Sequence of chain 1.G:
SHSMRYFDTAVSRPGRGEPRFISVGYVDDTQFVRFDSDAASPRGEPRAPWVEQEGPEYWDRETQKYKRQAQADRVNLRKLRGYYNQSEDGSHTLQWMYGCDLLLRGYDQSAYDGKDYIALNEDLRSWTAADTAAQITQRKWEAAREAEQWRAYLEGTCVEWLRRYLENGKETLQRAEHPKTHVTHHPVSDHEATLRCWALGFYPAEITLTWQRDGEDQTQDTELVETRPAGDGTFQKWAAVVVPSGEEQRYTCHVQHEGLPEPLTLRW

Binding-site contacts:
Ligand atom NE contacts residue TYR67 of chain 1.G at 3.5 Å.
Ligand atom C contacts residue TYR84 of chain 1.G at 3.3 Å (hydrophobic).
Ligand atom CA contacts residue TYR99 of chain 1.G at 3.3 Å (hydrophobic).
Ligand atom O contacts residue ASN77 of chain 1.G at 3.3 Å (h-bond).
Ligand atom CA contacts residue GLU63 of chain 1.G at 3.3 Å.
Ligand atom CZ contacts residue ASP114 of chain 1.G at 3.3 Å.
Ligand atom O contacts residue TYR159 of chain 1.G at 2.6 Å (h-bond).
Ligand atom CG contacts residue GLU63 of chain 1.G at 3.3 Å.
Ligand atom N contacts residue TYR171 of chain 1.G at 2.8 Å (h-bond).
Ligand atom O contacts residue LYS80 of chain 1.G at 2.8 Å (salt-bridge).
Ligand atom O contacts residue ARG69 of chain 1.G at 3.3 Å (salt-bridge).
Ligand atom NH1 contacts residue ASP114 of chain 1.G at 2.7 Å (salt-bridge).
Ligand atom NH2 contacts residue ASP114 of chain 1.G at 2.8 Å (salt-bridge).
Ligand atom CA contacts residue TYR7 of chain 1.G at 3.3 Å (hydrophobic).
Ligand atom CD contacts residue GLU152 of chain 1.G at 3.5 Å.
Ligand atom CB contacts residue LYS146 of chain 1.G at 3.3 Å.
Ligand atom N contacts residue TYR7 of chain 1.G at 2.9 Å (h-bond).
Ligand atom N contacts residue ASN77 of chain 1.G at 2.9 Å (h-bond).
Ligand atom NH2 contacts residue ASP9 of chain 1.G at 2.8 Å (salt-bridge).
Ligand atom CA contacts residue ASN77 of chain 1.G at 3.2 Å.
Ligand atom C contacts residue TYR7 of chain 1.G at 3.4 Å (hydrophobic).
Ligand atom N contacts residue GLU63 of chain 1.G at 3.0 Å (salt-bridge).
Ligand atom CZ contacts residue TRP156 of chain 1.G at 3.4 Å (hydrophobic).
Ligand atom O contacts residue LYS146 of chain 1.G at 3.0 Å (salt-bridge).
Ligand atom O contacts residue LYS66 of chain 1.G at 3.1 Å (salt-bridge).
Ligand atom NH1 contacts residue SER24 of chain 1.G at 3.0 Å (h-bond).
Ligand atom NH1 contacts residue TRP156 of chain 1.G at 3.2 Å.
Ligand atom N contacts residue TYR99 of chain 1.G at 3.1 Å (h-bond).
Ligand atom O contacts residue TRP147 of chain 1.G at 3.0 Å (h-bond).
Ligand atom CZ contacts residue ASP9 of chain 1.G at 3.4 Å.
Ligand atom CB contacts residue TYR99 of chain 1.G at 3.3 Å (hydrophobic).
Ligand atom NH2 contacts residue TRP156 of chain 1.G at 3.4 Å (h-bond).
Ligand atom CB contacts residue TRP167 of chain 1.G at 3.4 Å (hydrophobic).
Ligand atom NE contacts residue TYR99 of chain 1.G at 3.3 Å (h-bond).
Ligand atom OXT contacts residue THR143 of chain 1.G at 2.5 Å (h-bond).
Ligand atom OXT contacts residue TYR84 of chain 1.G at 2.8 Å (h-bond).
Ligand atom O contacts residue TYR84 of chain 1.G at 3.1 Å (h-bond).
Ligand atom NH1 contacts residue ASP9 of chain 1.G at 2.8 Å (salt-bridge).
Ligand atom CD contacts residue TYR99 of chain 1.G at 3.5 Å (hydrophobic).
Ligand atom NH1 contacts residue TRP97 of chain 1.G at 3.2 Å.

This small molecule binds to this protein.
Small molecule (SMILES): CC(C)C[C@H](NC(=O)[C@H](CC(=O)O)NC(=O)[C@H](CC(N)=O)NC(=O)[C@H](Cc1ccccc1)NC(=O)[C@H](CCCN=C(N)N)NC(=O)[C@H](C)N)C(=O)N[C@@H](CCCN=C(N)N)C(=O)N[C@@H](Cc1ccccc1)C(=O)N[C@H](C(=O)O)C(C)C